Sequence of chain 1.D:
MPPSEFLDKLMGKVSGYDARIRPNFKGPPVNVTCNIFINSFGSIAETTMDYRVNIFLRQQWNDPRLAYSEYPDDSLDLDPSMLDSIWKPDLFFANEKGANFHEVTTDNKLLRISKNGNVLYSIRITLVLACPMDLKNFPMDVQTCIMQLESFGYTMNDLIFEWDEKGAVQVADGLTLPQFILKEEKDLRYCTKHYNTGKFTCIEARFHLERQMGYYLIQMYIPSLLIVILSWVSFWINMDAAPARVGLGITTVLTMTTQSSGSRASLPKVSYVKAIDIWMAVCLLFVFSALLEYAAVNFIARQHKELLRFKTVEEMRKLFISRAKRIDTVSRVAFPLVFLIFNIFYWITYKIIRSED

This small molecule binds to this protein.
Small molecule (SMILES): NCC(=O)O

Binding-site contacts:
Ligand atom O contacts residue PHE87 of chain 1.E at 4.3 Å.
Ligand atom C contacts residue SER153 of chain 1.E at 4.2 Å.
Ligand atom N contacts residue PHE231 of chain 1.D at 3.4 Å.
Ligand atom O contacts residue THR228 of chain 1.D at 3.5 Å.
Ligand atom N contacts residue PHE183 of chain 1.D at 4.0 Å.
Ligand atom N contacts residue PHE87 of chain 1.E at 4.3 Å.
Ligand atom OXT contacts residue ARG89 of chain 1.E at 3.9 Å.
Ligand atom CA contacts residue PHE183 of chain 1.D at 3.9 Å (hydrophobic).
Ligand atom N contacts residue THR228 of chain 1.D at 4.0 Å.
Ligand atom CA contacts residue LEU141 of chain 1.E at 4.2 Å (hydrophobic).
Ligand atom CA contacts residue PHE87 of chain 1.E at 4.0 Å (hydrophobic).
Ligand atom C contacts residue THR228 of chain 1.D at 4.4 Å.
Ligand atom CA contacts residue PHE231 of chain 1.D at 4.4 Å (hydrophobic).
Ligand atom C contacts residue ARG89 of chain 1.E at 4.0 Å.
Ligand atom N contacts residue TYR226 of chain 1.D at 4.1 Å.
Ligand atom C contacts residue PHE87 of chain 1.E at 3.7 Å (hydrophobic).
Ligand atom OXT contacts residue SER153 of chain 1.E at 3.4 Å.
Ligand atom OXT contacts residue PHE87 of chain 1.E at 3.4 Å.
Ligand atom OXT contacts residue PHE183 of chain 1.D at 4.3 Å.
Ligand atom O contacts residue ARG89 of chain 1.E at 3.1 Å (salt-bridge).

Sequence of chain 1.E:
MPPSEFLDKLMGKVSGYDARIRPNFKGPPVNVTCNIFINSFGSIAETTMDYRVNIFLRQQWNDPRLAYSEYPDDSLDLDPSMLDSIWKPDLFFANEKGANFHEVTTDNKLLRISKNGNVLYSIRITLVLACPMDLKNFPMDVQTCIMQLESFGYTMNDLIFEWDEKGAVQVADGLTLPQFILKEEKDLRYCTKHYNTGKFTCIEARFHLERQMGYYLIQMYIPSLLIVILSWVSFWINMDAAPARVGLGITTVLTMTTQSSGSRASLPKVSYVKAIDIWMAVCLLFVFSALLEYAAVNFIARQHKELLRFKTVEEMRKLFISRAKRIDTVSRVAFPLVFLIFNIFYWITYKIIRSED